Binding-site contacts:
Ligand atom O4 contacts residue VAL110 of chain 2.B at 3.3 Å (h-bond).
Ligand atom O1 contacts residue THR258 of chain 1.A at 3.6 Å.
Ligand atom C5 contacts residue ARG98 of chain 1.A at 3.8 Å.
Ligand atom C1 contacts residue TYR96 of chain 1.A at 3.1 Å (hydrophobic).
Ligand atom C1 contacts residue GLY39 of chain 1.A at 4.2 Å.
Ligand atom C5 contacts residue TRP127 of chain 1.A at 4.2 Å (hydrophobic).
Ligand atom O3 contacts residue TRP127 of chain 1.A at 4.1 Å.
Ligand atom C2 contacts residue LYS160 of chain 1.A at 4.1 Å.
Ligand atom C2 contacts residue TYR96 of chain 1.A at 3.2 Å (hydrophobic).
Ligand atom C1 contacts residue THR258 of chain 1.A at 4.2 Å.
Ligand atom O1 contacts residue ALA259 of chain 1.A at 3.9 Å.
Ligand atom C3 contacts residue GLY197 of chain 1.A at 4.5 Å.
Ligand atom C5 contacts residue TYR130 of chain 1.A at 3.7 Å (hydrophobic).
Ligand atom C2 contacts residue PHE37 of chain 1.A at 4.2 Å (hydrophobic).
Ligand atom O4 contacts residue TYR130 of chain 1.A at 2.8 Å (h-bond).
Ligand atom O2 contacts residue TYR96 of chain 1.A at 4.2 Å.
Ligand atom O1 contacts residue TYR96 of chain 1.A at 2.6 Å (h-bond).
Ligand atom C4 contacts residue TYR96 of chain 1.A at 4.5 Å (hydrophobic).
Ligand atom O1 contacts residue GLY39 of chain 1.A at 3.0 Å.
Ligand atom C5 contacts residue VAL110 of chain 2.B at 4.3 Å (hydrophobic).
Ligand atom C4 contacts residue ALA259 of chain 1.A at 4.2 Å (hydrophobic).
Ligand atom C5 contacts residue TYR32 of chain 2.B at 3.6 Å (hydrophobic).
Ligand atom O3 contacts residue TYR32 of chain 2.B at 2.7 Å (h-bond).
Ligand atom C3 contacts residue TYR96 of chain 1.A at 4.4 Å (hydrophobic).
Ligand atom O3 contacts residue TYR96 of chain 1.A at 4.2 Å.
Ligand atom O3 contacts residue ARG98 of chain 1.A at 2.6 Å (salt-bridge).
Ligand atom O3 contacts residue MET108 of chain 2.B at 3.6 Å (h-bond).
Ligand atom C1 contacts residue ALA259 of chain 1.A at 3.8 Å (hydrophobic).
Ligand atom O4 contacts residue TYR165 of chain 1.A at 4.1 Å.
Ligand atom O4 contacts residue TYR32 of chain 2.B at 3.7 Å.
Ligand atom O4 contacts residue GLY109 of chain 2.B at 4.1 Å.
Ligand atom C2 contacts residue TYR165 of chain 1.A at 4.4 Å (hydrophobic).
Ligand atom C4 contacts residue TYR130 of chain 1.A at 3.6 Å (hydrophobic).
Ligand atom C5 contacts residue TYR165 of chain 1.A at 4.5 Å (hydrophobic).
Ligand atom C3 contacts residue TYR165 of chain 1.A at 3.6 Å (hydrophobic).
Ligand atom O2 contacts residue ALA259 of chain 1.A at 3.1 Å (h-bond).
Ligand atom C5 contacts residue MET108 of chain 2.B at 4.2 Å (hydrophobic).
Ligand atom O2 contacts residue THR258 of chain 1.A at 3.8 Å.
Ligand atom C2 contacts residue ARG98 of chain 1.A at 4.0 Å.
Ligand atom O4 contacts residue MET108 of chain 2.B at 4.2 Å.

This small molecule binds to this protein.
Small molecule (SMILES): O=C(O)CCCC(=O)O

Sequence of chain 1.A:
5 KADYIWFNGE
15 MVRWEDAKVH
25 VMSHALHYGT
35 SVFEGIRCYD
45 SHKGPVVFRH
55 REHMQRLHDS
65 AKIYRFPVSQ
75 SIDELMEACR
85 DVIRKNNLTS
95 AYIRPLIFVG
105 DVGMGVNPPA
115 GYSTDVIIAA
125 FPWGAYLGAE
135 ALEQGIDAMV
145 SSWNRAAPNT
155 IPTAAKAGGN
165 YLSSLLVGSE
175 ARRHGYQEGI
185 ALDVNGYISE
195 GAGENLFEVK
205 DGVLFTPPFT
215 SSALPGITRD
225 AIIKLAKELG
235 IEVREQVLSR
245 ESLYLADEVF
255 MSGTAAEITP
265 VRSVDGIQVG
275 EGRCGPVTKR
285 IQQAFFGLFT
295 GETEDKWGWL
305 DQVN

Sequence of chain 2.B:
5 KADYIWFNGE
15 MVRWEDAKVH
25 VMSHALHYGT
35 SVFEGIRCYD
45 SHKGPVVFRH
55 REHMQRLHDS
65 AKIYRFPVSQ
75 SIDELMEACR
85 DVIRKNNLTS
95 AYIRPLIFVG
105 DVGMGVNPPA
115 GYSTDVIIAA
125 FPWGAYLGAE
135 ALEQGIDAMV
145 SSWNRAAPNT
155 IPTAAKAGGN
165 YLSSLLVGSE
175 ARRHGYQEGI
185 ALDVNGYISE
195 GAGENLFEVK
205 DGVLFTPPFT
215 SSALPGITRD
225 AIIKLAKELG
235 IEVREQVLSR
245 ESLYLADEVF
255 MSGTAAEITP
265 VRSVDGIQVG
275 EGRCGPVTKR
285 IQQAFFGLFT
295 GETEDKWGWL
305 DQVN